The small molecule below binds the protein below.
Small molecule (SMILES): CC(=O)N[C@@H]1[C@@H](O)[C@H](O)[C@@H](CO)O[C@H]1O

Sequence of chain 1.A:
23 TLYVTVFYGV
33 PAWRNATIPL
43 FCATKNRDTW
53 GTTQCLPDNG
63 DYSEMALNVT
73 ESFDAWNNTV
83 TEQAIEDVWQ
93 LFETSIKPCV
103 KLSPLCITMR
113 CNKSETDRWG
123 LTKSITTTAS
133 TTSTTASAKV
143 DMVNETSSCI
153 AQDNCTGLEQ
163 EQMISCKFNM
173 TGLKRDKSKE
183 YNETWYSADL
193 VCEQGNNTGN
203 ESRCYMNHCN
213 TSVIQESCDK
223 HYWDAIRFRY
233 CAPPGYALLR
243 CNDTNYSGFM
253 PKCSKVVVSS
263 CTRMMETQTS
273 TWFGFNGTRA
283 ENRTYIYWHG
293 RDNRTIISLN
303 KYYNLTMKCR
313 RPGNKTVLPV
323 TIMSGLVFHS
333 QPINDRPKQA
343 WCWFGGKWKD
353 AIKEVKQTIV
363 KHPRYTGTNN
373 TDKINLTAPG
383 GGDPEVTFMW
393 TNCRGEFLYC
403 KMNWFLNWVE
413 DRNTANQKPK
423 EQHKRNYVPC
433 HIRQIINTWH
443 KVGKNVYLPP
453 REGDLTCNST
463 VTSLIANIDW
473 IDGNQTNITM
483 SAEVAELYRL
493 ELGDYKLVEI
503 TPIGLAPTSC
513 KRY

Binding-site contacts:
Ligand atom C7 contacts residue ASN184 of chain 1.A at 3.2 Å.
Ligand atom O7 contacts residue TYR183 of chain 1.A at 4.4 Å.
Ligand atom C8 contacts residue GLU182 of chain 1.A at 3.6 Å.
Ligand atom C8 contacts residue TYR183 of chain 1.A at 3.8 Å (hydrophobic).
Ligand atom C3 contacts residue ASN184 of chain 1.A at 3.9 Å.
Ligand atom C7 contacts residue TYR183 of chain 1.A at 4.4 Å (hydrophobic).
Ligand atom C1 contacts residue ASN184 of chain 1.A at 1.5 Å.
Ligand atom O5 contacts residue ASN184 of chain 1.A at 2.4 Å (h-bond).
Ligand atom O7 contacts residue ASN184 of chain 1.A at 3.2 Å (h-bond).
Ligand atom O6 contacts residue ASN336 of chain 1.A at 4.0 Å.
Ligand atom N2 contacts residue ASN184 of chain 1.A at 3.0 Å (h-bond).
Ligand atom O5 contacts residue ASN336 of chain 1.A at 3.8 Å.
Ligand atom C2 contacts residue ASN184 of chain 1.A at 2.5 Å.
Ligand atom C7 contacts residue GLU182 of chain 1.A at 4.5 Å.
Ligand atom C5 contacts residue ASN184 of chain 1.A at 3.8 Å.
Ligand atom C8 contacts residue ASN184 of chain 1.A at 3.7 Å.
Ligand atom O7 contacts residue GLU182 of chain 1.A at 4.3 Å.
Ligand atom C4 contacts residue ASN184 of chain 1.A at 4.3 Å.
Ligand atom C1 contacts residue ASN336 of chain 1.A at 4.2 Å.
Ligand atom N2 contacts residue LYS169 of chain 1.A at 4.4 Å.